Binding-site contacts:
Ligand atom C8 contacts residue ASN350 of chain 1.B at 3.4 Å.
Ligand atom C4 contacts residue ASN368 of chain 1.B at 4.2 Å.
Ligand atom O7 contacts residue ASN368 of chain 1.B at 4.3 Å.
Ligand atom N2 contacts residue ASN368 of chain 1.B at 2.9 Å (h-bond).
Ligand atom C5 contacts residue ASN368 of chain 1.B at 3.7 Å.
Ligand atom C8 contacts residue ILE366 of chain 1.B at 3.7 Å (hydrophobic).
Ligand atom C3 contacts residue ASN368 of chain 1.B at 3.8 Å.
Ligand atom O5 contacts residue ASN368 of chain 1.B at 2.4 Å (h-bond).
Ligand atom C1 contacts residue ASN368 of chain 1.B at 1.4 Å.
Ligand atom C7 contacts residue ASN368 of chain 1.B at 3.8 Å.
Ligand atom C2 contacts residue ASN368 of chain 1.B at 2.5 Å.

This protein binds this small molecule.
Small molecule (SMILES): CC(=O)N[C@@H]1[C@@H](O)[C@H](O)[C@@H](CO)O[C@H]1O

Sequence of chain 1.B:
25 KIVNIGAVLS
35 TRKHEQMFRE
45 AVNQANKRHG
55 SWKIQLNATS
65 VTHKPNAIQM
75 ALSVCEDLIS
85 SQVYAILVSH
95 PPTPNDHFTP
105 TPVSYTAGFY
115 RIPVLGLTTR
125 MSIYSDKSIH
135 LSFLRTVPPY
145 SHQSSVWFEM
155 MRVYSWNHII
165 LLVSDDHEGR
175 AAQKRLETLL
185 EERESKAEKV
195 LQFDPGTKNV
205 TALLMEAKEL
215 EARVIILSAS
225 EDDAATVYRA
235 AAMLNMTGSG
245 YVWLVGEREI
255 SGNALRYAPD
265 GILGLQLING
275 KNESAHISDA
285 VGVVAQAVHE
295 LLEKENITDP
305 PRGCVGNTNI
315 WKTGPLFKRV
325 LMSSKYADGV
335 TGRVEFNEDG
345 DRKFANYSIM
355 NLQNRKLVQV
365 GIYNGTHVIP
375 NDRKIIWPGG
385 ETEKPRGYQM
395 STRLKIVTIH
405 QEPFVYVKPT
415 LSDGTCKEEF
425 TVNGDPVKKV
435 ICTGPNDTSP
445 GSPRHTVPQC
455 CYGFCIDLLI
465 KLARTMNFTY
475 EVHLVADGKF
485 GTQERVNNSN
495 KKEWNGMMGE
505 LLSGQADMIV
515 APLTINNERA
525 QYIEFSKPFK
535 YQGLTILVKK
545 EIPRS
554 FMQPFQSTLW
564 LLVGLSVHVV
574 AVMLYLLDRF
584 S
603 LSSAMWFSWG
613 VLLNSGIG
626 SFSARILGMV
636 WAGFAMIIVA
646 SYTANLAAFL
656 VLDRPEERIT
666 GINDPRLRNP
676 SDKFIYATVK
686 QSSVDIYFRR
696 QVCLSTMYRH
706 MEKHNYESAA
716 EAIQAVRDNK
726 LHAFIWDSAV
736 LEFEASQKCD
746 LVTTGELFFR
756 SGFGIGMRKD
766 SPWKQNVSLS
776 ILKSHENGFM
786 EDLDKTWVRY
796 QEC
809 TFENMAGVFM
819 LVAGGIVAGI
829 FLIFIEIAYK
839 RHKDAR